This protein binds this small molecule.
Small molecule (SMILES): CC(=O)N[C@@H]1[C@@H](O)[C@H](O)[C@@H](CO)O[C@H]1O

Sequence of chain 1.D:
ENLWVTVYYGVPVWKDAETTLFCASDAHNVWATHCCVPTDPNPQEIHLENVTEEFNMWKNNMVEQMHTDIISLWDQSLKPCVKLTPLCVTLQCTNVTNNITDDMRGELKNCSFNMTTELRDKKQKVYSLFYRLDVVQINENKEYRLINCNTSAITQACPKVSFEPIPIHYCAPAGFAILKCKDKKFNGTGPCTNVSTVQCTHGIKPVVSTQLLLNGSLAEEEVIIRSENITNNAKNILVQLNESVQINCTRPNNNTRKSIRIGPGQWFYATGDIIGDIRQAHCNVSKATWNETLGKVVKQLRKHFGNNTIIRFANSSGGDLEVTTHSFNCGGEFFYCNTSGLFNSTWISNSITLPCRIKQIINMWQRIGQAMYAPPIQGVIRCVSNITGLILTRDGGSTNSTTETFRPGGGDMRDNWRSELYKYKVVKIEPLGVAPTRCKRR

Binding-site contacts:
Ligand atom O5 contacts residue ARG447 of chain 1.D at 3.1 Å (salt-bridge).
Ligand atom C1 contacts residue ARG447 of chain 1.D at 4.1 Å.
Ligand atom N2 contacts residue ASN300 of chain 1.D at 3.0 Å (h-bond).
Ligand atom O5 contacts residue ASN300 of chain 1.D at 2.4 Å (h-bond).
Ligand atom C6 contacts residue ARG447 of chain 1.D at 3.8 Å.
Ligand atom O7 contacts residue ASN336 of chain 1.D at 4.4 Å.
Ligand atom C8 contacts residue ASN336 of chain 1.D at 3.3 Å.
Ligand atom C4 contacts residue ASN300 of chain 1.D at 4.4 Å.
Ligand atom C8 contacts residue GLN298 of chain 1.D at 3.9 Å.
Ligand atom O5 contacts residue VAL449 of chain 1.D at 4.4 Å.
Ligand atom C5 contacts residue ASN300 of chain 1.D at 3.8 Å.
Ligand atom C1 contacts residue ASN300 of chain 1.D at 1.5 Å.
Ligand atom C3 contacts residue GLN298 of chain 1.D at 4.2 Å.
Ligand atom C2 contacts residue ASN300 of chain 1.D at 2.5 Å.
Ligand atom O6 contacts residue ARG447 of chain 1.D at 3.2 Å (salt-bridge).
Ligand atom C8 contacts residue SER338 of chain 1.D at 3.5 Å.
Ligand atom C8 contacts residue ASN300 of chain 1.D at 3.7 Å.
Ligand atom C7 contacts residue ASN300 of chain 1.D at 3.5 Å.
Ligand atom C1 contacts residue VAL449 of chain 1.D at 4.3 Å (hydrophobic).
Ligand atom C8 contacts residue VAL337 of chain 1.D at 3.9 Å (hydrophobic).
Ligand atom C7 contacts residue ASN336 of chain 1.D at 4.3 Å.
Ligand atom C3 contacts residue ASN300 of chain 1.D at 3.9 Å.
Ligand atom C5 contacts residue ARG447 of chain 1.D at 4.1 Å.
Ligand atom N2 contacts residue GLN298 of chain 1.D at 4.4 Å.
Ligand atom C1 contacts residue GLN298 of chain 1.D at 4.2 Å.
Ligand atom O7 contacts residue ASN300 of chain 1.D at 3.8 Å.